A protein and the small-molecule ligand that binds it are described below.
Small molecule (SMILES): CC(=O)N[C@@H]1[C@@H](O)[C@H](O)[C@@H](CO)O[C@H]1O

Binding-site contacts:
Ligand atom C1 contacts residue HIS24 of chain 1.A at 4.3 Å.
Ligand atom O5 contacts residue ASN47 of chain 1.A at 2.4 Å (h-bond).
Ligand atom N2 contacts residue ASN47 of chain 1.A at 2.9 Å (h-bond).
Ligand atom C1 contacts residue GLU71 of chain 1.A at 4.1 Å.
Ligand atom C5 contacts residue GLU71 of chain 1.A at 3.9 Å.
Ligand atom O7 contacts residue ASN47 of chain 1.A at 3.0 Å (h-bond).
Ligand atom C2 contacts residue ASN47 of chain 1.A at 2.5 Å.
Ligand atom C3 contacts residue ASN47 of chain 1.A at 3.8 Å.
Ligand atom C7 contacts residue ASN47 of chain 1.A at 3.2 Å.
Ligand atom C6 contacts residue SER109 of chain 1.A at 4.0 Å.
Ligand atom C4 contacts residue ASN47 of chain 1.A at 4.3 Å.
Ligand atom O7 contacts residue GLU71 of chain 1.A at 4.1 Å.
Ligand atom C5 contacts residue VAL70 of chain 1.A at 4.1 Å (hydrophobic).
Ligand atom C8 contacts residue ASN47 of chain 1.A at 4.5 Å.
Ligand atom C1 contacts residue VAL70 of chain 1.A at 4.3 Å (hydrophobic).
Ligand atom C4 contacts residue GLU71 of chain 1.A at 3.9 Å.
Ligand atom O6 contacts residue VAL70 of chain 1.A at 4.3 Å.
Ligand atom O5 contacts residue VAL70 of chain 1.A at 3.7 Å.
Ligand atom C1 contacts residue ASN47 of chain 1.A at 1.4 Å.
Ligand atom O5 contacts residue GLU71 of chain 1.A at 3.4 Å (salt-bridge).
Ligand atom C2 contacts residue GLU71 of chain 1.A at 4.1 Å.
Ligand atom C5 contacts residue ASN47 of chain 1.A at 3.7 Å.
Ligand atom C3 contacts residue HIS24 of chain 1.A at 4.5 Å.
Ligand atom O6 contacts residue SER109 of chain 1.A at 2.8 Å (h-bond).
Ligand atom C6 contacts residue GLU71 of chain 1.A at 4.0 Å.
Ligand atom C8 contacts residue ILE26 of chain 1.A at 3.9 Å (hydrophobic).
Ligand atom O6 contacts residue GLU71 of chain 1.A at 3.0 Å (salt-bridge).
Ligand atom C6 contacts residue VAL70 of chain 1.A at 4.1 Å (hydrophobic).

Sequence of chain 1.A:
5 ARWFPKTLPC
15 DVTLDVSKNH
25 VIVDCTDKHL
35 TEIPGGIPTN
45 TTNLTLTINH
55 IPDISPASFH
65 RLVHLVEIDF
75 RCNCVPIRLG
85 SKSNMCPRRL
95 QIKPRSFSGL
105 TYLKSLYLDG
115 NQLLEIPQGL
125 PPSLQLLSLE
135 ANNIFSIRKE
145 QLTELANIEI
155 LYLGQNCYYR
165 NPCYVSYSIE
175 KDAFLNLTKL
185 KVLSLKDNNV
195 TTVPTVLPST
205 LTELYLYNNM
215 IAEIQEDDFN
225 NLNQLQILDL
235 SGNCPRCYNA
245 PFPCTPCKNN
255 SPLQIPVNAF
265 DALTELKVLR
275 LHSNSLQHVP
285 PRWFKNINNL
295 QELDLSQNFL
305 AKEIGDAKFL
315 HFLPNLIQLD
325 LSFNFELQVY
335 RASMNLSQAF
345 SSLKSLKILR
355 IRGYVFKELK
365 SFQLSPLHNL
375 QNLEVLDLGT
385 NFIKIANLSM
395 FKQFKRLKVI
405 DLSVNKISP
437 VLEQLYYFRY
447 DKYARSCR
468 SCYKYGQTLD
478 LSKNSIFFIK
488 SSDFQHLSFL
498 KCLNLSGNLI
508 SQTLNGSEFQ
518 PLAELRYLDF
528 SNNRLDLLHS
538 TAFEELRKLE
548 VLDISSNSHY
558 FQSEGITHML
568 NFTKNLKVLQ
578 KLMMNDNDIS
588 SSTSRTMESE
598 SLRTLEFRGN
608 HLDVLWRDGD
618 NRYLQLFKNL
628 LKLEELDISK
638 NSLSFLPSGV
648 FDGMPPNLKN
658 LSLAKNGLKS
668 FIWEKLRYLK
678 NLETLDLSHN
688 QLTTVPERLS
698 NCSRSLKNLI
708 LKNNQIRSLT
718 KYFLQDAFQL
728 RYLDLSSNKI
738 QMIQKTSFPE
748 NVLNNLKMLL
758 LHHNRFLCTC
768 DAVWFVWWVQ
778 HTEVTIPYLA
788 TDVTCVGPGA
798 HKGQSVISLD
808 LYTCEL